Binding-site contacts:
Ligand atom N08 contacts residue ALA265 of chain 1.A at 4.1 Å.
Ligand atom C02 contacts residue SER155 of chain 1.A at 3.2 Å.
Ligand atom C14 contacts residue PHE191 of chain 1.A at 4.0 Å (hydrophobic).
Ligand atom O01 contacts residue TRP51 of chain 1.A at 2.9 Å (h-bond).
Ligand atom C05 contacts residue TRP51 of chain 1.A at 3.3 Å (hydrophobic).
Ligand atom C09 contacts residue PHE191 of chain 1.A at 3.7 Å (hydrophobic).
Ligand atom C14 contacts residue ILE214 of chain 1.A at 4.0 Å (hydrophobic).
Ligand atom C13 contacts residue PHE191 of chain 1.A at 3.6 Å (hydrophobic).
Ligand atom N08 contacts residue TRP51 of chain 1.A at 3.6 Å.
Ligand atom O03 contacts residue GLY50 of chain 1.A at 3.7 Å.
Ligand atom C04 contacts residue HIS312 of chain 1.A at 3.6 Å.
Ligand atom C15 contacts residue ILE214 of chain 1.A at 3.5 Å (hydrophobic).
Ligand atom O03 contacts residue TRP51 of chain 1.A at 3.9 Å.
Ligand atom N10 contacts residue PHE191 of chain 1.A at 3.6 Å.
Ligand atom C09 contacts residue VAL269 of chain 1.A at 3.8 Å (hydrophobic).
Ligand atom C16 contacts residue PHE191 of chain 1.A at 3.5 Å (hydrophobic).
Ligand atom C02 contacts residue GLY50 of chain 1.A at 3.8 Å.
Ligand atom C04 contacts residue SER155 of chain 1.A at 3.7 Å.
Ligand atom N08 contacts residue PHE191 of chain 1.A at 3.6 Å.
Ligand atom O03 contacts residue HIS312 of chain 1.A at 3.4 Å.
Ligand atom O01 contacts residue GLY49 of chain 1.A at 4.1 Å.
Ligand atom O03 contacts residue SER155 of chain 1.A at 3.3 Å (h-bond).
Ligand atom C16 contacts residue ILE214 of chain 1.A at 4.1 Å (hydrophobic).
Ligand atom O01 contacts residue GLY50 of chain 1.A at 3.0 Å (h-bond).
Ligand atom C07 contacts residue PHE191 of chain 1.A at 3.5 Å (hydrophobic).
Ligand atom C16 contacts residue PRO210 of chain 1.A at 3.8 Å (hydrophobic).
Ligand atom C15 contacts residue PHE191 of chain 1.A at 3.8 Å (hydrophobic).
Ligand atom C02 contacts residue TRP51 of chain 1.A at 3.5 Å (hydrophobic).
Ligand atom O01 contacts residue ALA156 of chain 1.A at 3.0 Å (h-bond).
Ligand atom C04 contacts residue TRP51 of chain 1.A at 4.1 Å (hydrophobic).
Ligand atom C12 contacts residue PHE191 of chain 1.A at 3.3 Å (hydrophobic).
Ligand atom C02 contacts residue HIS312 of chain 1.A at 4.0 Å.
Ligand atom C04 contacts residue ALA265 of chain 1.A at 3.8 Å (hydrophobic).
Ligand atom S06 contacts residue PHE191 of chain 1.A at 4.0 Å.
Ligand atom O01 contacts residue SER155 of chain 1.A at 3.2 Å (h-bond).
Ligand atom C05 contacts residue ALA265 of chain 1.A at 4.0 Å (hydrophobic).
Ligand atom C11 contacts residue PHE191 of chain 1.A at 3.4 Å (hydrophobic).
Ligand atom C14 contacts residue THR159 of chain 1.A at 4.1 Å.
Ligand atom C02 contacts residue ALA156 of chain 1.A at 3.9 Å (hydrophobic).
Ligand atom N10 contacts residue PRO210 of chain 1.A at 3.7 Å.

A protein and the small-molecule ligand that binds it are described below.
Small molecule (SMILES): O=C(O)CCSc1ncnc2ccccc12

Sequence of chain 1.A:
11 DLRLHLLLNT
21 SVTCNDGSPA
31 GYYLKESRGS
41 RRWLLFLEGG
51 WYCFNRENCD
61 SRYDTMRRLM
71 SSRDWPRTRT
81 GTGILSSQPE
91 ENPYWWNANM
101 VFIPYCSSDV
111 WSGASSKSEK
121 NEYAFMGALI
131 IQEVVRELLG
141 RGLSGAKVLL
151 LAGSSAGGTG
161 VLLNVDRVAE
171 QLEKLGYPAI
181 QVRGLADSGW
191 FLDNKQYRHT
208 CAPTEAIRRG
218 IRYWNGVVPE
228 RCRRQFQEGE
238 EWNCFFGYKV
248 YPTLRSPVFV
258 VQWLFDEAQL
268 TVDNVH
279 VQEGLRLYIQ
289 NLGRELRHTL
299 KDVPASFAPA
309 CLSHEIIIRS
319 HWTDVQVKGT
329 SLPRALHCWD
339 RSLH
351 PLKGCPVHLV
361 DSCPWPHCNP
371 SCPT